The small molecule below binds the protein below.
Small molecule (SMILES): Nc1nc2c(ncn2[C@@H]2O[C@H](CO[P](=O)(O)O[P](=O)(O)OP(O)(O)=S)[C@@H](O)[C@H]2O)c(=O)[nH]1

Binding-site contacts:
Ligand atom C6 contacts residue LYS33 of chain 1.F at 3.6 Å.
Ligand atom O1B contacts residue GLY31 of chain 1.F at 3.5 Å.
Ligand atom O2B contacts residue GLY142 of chain 1.F at 3.2 Å (h-bond).
Ligand atom O1B contacts residue ASP64 of chain 1.F at 3.6 Å (salt-bridge).
Ligand atom O3' contacts residue ALA137 of chain 1.F at 3.6 Å (h-bond).
Ligand atom PB contacts residue MG1 of chain 1.S at 3.3 Å.
Ligand atom O6 contacts residue ASN241 of chain 1.F at 2.7 Å (h-bond).
Ligand atom C4 contacts residue LYS33 of chain 1.F at 3.4 Å.
Ligand atom S1G contacts residue ARG87 of chain 1.F at 3.4 Å (salt-bridge).
Ligand atom N3 contacts residue LYS33 of chain 1.F at 3.4 Å.
Ligand atom O3A contacts residue MG1 of chain 1.S at 3.6 Å.
Ligand atom S1G contacts residue ALA85 of chain 1.F at 3.0 Å (h-bond).
Ligand atom O6 contacts residue LYS36 of chain 1.F at 2.9 Å (salt-bridge).
Ligand atom C5 contacts residue LYS237 of chain 1.F at 3.6 Å.
Ligand atom O6 contacts residue LYS237 of chain 1.F at 3.5 Å.
Ligand atom N7 contacts residue LYS36 of chain 1.F at 3.2 Å (salt-bridge).
Ligand atom N2 contacts residue ASN213 of chain 1.F at 3.0 Å (h-bond).
Ligand atom PG contacts residue MG1 of chain 1.S at 3.3 Å.
Ligand atom O2A contacts residue LYS33 of chain 1.F at 2.9 Å (salt-bridge).
Ligand atom N2 contacts residue SER167 of chain 1.F at 3.4 Å (h-bond).
Ligand atom N3 contacts residue ASN213 of chain 1.F at 3.6 Å (h-bond).
Ligand atom O3B contacts residue VAL141 of chain 1.F at 3.5 Å (h-bond).
Ligand atom N7 contacts residue LYS237 of chain 1.F at 3.5 Å.
Ligand atom O3G contacts residue MG1 of chain 1.S at 1.9 Å.
Ligand atom O3' contacts residue GLU175 of chain 1.F at 3.0 Å (salt-bridge).
Ligand atom O1B contacts residue GLN32 of chain 1.F at 3.0 Å (h-bond).
Ligand atom C6 contacts residue ASN241 of chain 1.F at 3.5 Å.
Ligand atom C5' contacts residue GLY139 of chain 1.F at 3.6 Å.
Ligand atom O3B contacts residue GLY139 of chain 1.F at 3.5 Å.
Ligand atom O2' contacts residue ASN213 of chain 1.F at 3.1 Å (h-bond).
Ligand atom O2A contacts residue GLN32 of chain 1.F at 3.5 Å (h-bond).
Ligand atom N1 contacts residue ASN241 of chain 1.F at 2.9 Å (h-bond).
Ligand atom O3B contacts residue GLY140 of chain 1.F at 3.2 Å (h-bond).
Ligand atom O2G contacts residue ARG87 of chain 1.F at 3.3 Å (salt-bridge).
Ligand atom C5' contacts residue GLY136 of chain 1.F at 3.5 Å.
Ligand atom N1 contacts residue LYS33 of chain 1.F at 3.6 Å.
Ligand atom C5 contacts residue LYS33 of chain 1.F at 3.6 Å.
Ligand atom S1G contacts residue GLY140 of chain 1.F at 3.3 Å (h-bond).
Ligand atom O1B contacts residue MG1 of chain 1.S at 2.3 Å.
Ligand atom C2 contacts residue LYS33 of chain 1.F at 3.5 Å.

Sequence of chain 1.F:
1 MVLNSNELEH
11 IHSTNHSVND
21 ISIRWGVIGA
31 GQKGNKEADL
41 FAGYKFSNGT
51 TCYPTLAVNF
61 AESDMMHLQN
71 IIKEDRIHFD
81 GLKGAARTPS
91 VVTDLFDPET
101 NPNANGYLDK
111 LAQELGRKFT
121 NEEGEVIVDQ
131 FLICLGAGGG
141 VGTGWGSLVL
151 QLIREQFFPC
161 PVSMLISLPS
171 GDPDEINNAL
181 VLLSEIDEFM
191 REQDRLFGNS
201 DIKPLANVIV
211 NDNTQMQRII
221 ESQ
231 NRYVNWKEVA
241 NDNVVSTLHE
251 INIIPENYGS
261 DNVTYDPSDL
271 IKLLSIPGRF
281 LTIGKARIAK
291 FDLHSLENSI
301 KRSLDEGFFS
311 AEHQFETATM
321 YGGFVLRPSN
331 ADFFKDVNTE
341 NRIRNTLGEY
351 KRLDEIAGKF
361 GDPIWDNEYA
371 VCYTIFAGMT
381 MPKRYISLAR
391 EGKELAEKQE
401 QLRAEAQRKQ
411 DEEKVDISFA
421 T